The protein below binds the small molecule below.
Small molecule (SMILES): CC(C)[C@H](N)C(=O)O

Binding-site contacts:
Ligand atom O contacts residue GLU398 of chain 1.A at 4.4 Å.
Ligand atom C contacts residue ASN344 of chain 1.A at 4.0 Å.
Ligand atom CG2 contacts residue ILE420 of chain 1.A at 4.4 Å (hydrophobic).
Ligand atom CA contacts residue HIS374 of chain 1.A at 4.2 Å.
Ligand atom CG2 contacts residue LEU434 of chain 1.A at 4.0 Å (hydrophobic).
Ligand atom N contacts residue ASN344 of chain 1.A at 3.1 Å (h-bond).
Ligand atom CA contacts residue ASN344 of chain 1.A at 3.8 Å.
Ligand atom CG1 contacts residue ASN344 of chain 1.A at 3.4 Å.
Ligand atom N contacts residue GLU375 of chain 1.A at 2.7 Å (salt-bridge).
Ligand atom C contacts residue HIS463 of chain 1.A at 3.9 Å.
Ligand atom CB contacts residue ASN344 of chain 1.A at 4.1 Å.
Ligand atom CB contacts residue ALA345 of chain 1.A at 4.3 Å (hydrophobic).
Ligand atom C contacts residue ARG435 of chain 1.A at 4.0 Å.
Ligand atom CA contacts residue GLU375 of chain 1.A at 3.2 Å.
Ligand atom O contacts residue LYS1 of chain 1.C at 2.2 Å (salt-bridge).
Ligand atom N contacts residue ALA345 of chain 1.A at 2.7 Å (h-bond).
Ligand atom CG2 contacts residue GLU375 of chain 1.A at 4.2 Å.
Ligand atom N contacts residue LYS1 of chain 1.C at 2.8 Å (salt-bridge).
Ligand atom C contacts residue LYS1 of chain 1.C at 1.3 Å.
Ligand atom CB contacts residue GLU375 of chain 1.A at 3.3 Å.
Ligand atom CG2 contacts residue LYS1 of chain 1.C at 4.2 Å.
Ligand atom CG1 contacts residue LEU434 of chain 1.A at 4.0 Å (hydrophobic).
Ligand atom CG2 contacts residue ARG435 of chain 1.A at 4.0 Å.
Ligand atom CA contacts residue ALA345 of chain 1.A at 4.0 Å (hydrophobic).
Ligand atom CG1 contacts residue GLU375 of chain 1.A at 4.3 Å.
Ligand atom CB contacts residue LYS1 of chain 1.C at 3.4 Å.
Ligand atom CG1 contacts residue LYS1 of chain 1.C at 3.3 Å.
Ligand atom CG1 contacts residue ALA345 of chain 1.A at 4.3 Å (hydrophobic).
Ligand atom CA contacts residue LYS1 of chain 1.C at 2.5 Å.
Ligand atom CB contacts residue VAL371 of chain 1.A at 4.2 Å (hydrophobic).
Ligand atom CG2 contacts residue VAL371 of chain 1.A at 4.2 Å (hydrophobic).
Ligand atom O contacts residue ARG435 of chain 1.A at 2.9 Å (salt-bridge).
Ligand atom O contacts residue HIS463 of chain 1.A at 3.5 Å.
Ligand atom CG1 contacts residue LEU365 of chain 1.A at 3.9 Å (hydrophobic).

Sequence of chain 1.A:
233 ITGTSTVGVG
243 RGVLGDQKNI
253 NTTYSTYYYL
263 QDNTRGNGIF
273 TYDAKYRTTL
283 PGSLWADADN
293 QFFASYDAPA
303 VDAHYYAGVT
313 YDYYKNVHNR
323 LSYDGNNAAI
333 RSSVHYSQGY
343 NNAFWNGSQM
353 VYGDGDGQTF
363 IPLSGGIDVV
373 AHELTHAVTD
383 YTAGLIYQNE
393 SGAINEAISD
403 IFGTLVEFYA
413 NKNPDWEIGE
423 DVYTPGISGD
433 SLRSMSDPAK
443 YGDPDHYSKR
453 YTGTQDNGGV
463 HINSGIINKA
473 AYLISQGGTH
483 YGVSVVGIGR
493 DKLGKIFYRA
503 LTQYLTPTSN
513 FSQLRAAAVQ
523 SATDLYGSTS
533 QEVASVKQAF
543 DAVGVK